Sequence of chain 1.E:
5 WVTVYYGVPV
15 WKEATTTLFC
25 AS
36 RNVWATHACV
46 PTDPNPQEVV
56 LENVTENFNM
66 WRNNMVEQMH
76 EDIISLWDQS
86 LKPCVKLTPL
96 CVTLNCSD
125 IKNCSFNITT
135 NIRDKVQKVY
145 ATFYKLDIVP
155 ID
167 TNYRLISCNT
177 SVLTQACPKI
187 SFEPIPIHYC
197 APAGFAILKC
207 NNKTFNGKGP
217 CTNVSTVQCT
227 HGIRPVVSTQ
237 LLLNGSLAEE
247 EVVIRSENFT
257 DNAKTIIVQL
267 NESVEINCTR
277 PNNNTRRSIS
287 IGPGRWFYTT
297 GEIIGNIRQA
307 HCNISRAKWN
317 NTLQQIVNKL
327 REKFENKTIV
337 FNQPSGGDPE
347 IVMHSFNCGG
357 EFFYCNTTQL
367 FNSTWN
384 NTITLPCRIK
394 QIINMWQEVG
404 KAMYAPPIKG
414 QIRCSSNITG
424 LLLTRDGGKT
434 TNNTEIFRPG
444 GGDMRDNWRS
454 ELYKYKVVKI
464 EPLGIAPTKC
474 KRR

The small molecule below binds the protein below.
Small molecule (SMILES): CC(=O)N[C@@H]1[C@@H](O)[C@H](O)[C@@H](CO)O[C@H]1O

Binding-site contacts:
Ligand atom O3 contacts residue NAG2 of chain 1.AA at 3.7 Å.
Ligand atom C8 contacts residue GLN339 of chain 1.E at 3.6 Å.
Ligand atom N2 contacts residue ASN368 of chain 1.E at 2.9 Å (h-bond).
Ligand atom C5 contacts residue ASN368 of chain 1.E at 3.8 Å.
Ligand atom C3 contacts residue ASN368 of chain 1.E at 3.9 Å.
Ligand atom O7 contacts residue NAG2 of chain 1.AA at 4.3 Å.
Ligand atom C8 contacts residue ASN368 of chain 1.E at 4.5 Å.
Ligand atom O7 contacts residue NAG1 of chain 1.AA at 4.3 Å.
Ligand atom C8 contacts residue NAG1 of chain 1.AA at 4.0 Å.
Ligand atom N2 contacts residue NAG2 of chain 1.AA at 3.9 Å.
Ligand atom C7 contacts residue NAG2 of chain 1.AA at 3.7 Å.
Ligand atom C2 contacts residue ASN368 of chain 1.E at 2.5 Å.
Ligand atom O5 contacts residue ASN368 of chain 1.E at 2.5 Å (h-bond).
Ligand atom O7 contacts residue ASN368 of chain 1.E at 3.4 Å (h-bond).
Ligand atom C7 contacts residue ASN368 of chain 1.E at 3.4 Å.
Ligand atom C8 contacts residue NAG2 of chain 1.AA at 3.6 Å.
Ligand atom C4 contacts residue ASN368 of chain 1.E at 4.4 Å.
Ligand atom C1 contacts residue ASN368 of chain 1.E at 1.5 Å.